Sequence of chain 1.C:
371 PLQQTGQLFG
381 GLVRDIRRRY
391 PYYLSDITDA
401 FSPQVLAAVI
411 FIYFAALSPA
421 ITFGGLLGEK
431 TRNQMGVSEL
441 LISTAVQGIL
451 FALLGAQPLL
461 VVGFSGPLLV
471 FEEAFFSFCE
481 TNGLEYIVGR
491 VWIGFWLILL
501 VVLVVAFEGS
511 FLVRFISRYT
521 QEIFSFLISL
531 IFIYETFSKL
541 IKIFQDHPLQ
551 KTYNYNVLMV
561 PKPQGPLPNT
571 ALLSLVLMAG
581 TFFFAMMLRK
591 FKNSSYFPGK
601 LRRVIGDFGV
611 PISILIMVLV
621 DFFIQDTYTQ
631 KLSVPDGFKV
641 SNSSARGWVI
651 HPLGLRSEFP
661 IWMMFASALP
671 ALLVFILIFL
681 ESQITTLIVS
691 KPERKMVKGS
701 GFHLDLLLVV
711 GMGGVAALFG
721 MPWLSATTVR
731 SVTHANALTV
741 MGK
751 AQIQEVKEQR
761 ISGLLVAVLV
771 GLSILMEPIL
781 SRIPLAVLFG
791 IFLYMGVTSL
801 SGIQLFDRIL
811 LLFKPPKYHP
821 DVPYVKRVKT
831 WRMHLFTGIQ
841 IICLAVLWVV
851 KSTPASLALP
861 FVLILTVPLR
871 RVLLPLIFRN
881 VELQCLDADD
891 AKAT

Binding-site contacts:
Ligand atom C27 contacts residue PHE813 of chain 1.C at 3.5 Å (hydrophobic).
Ligand atom C14 contacts residue PRO816 of chain 1.C at 4.5 Å (hydrophobic).
Ligand atom C13 contacts residue HIS834 of chain 1.C at 4.3 Å.
Ligand atom C8 contacts residue THR830 of chain 1.C at 4.3 Å.
Ligand atom C18 contacts residue THR830 of chain 1.C at 3.8 Å.
Ligand atom C24 contacts residue LEU812 of chain 1.C at 3.2 Å (hydrophobic).
Ligand atom C11 contacts residue TRP831 of chain 1.C at 3.4 Å (hydrophobic).
Ligand atom C22 contacts residue LEU812 of chain 1.C at 3.6 Å (hydrophobic).
Ligand atom C15 contacts residue PRO816 of chain 1.C at 3.4 Å (hydrophobic).
Ligand atom C23 contacts residue LEU812 of chain 1.C at 3.6 Å (hydrophobic).
Ligand atom C23 contacts residue PIO1 of chain 1.N at 3.5 Å.
Ligand atom C7 contacts residue PRO816 of chain 1.C at 3.9 Å (hydrophobic).
Ligand atom C18 contacts residue HIS834 of chain 1.C at 3.0 Å.
Ligand atom C26 contacts residue LEU812 of chain 1.C at 4.1 Å (hydrophobic).
Ligand atom C22 contacts residue HIS834 of chain 1.C at 4.2 Å.
Ligand atom C19 contacts residue THR830 of chain 1.C at 4.2 Å.
Ligand atom C16 contacts residue PIO1 of chain 1.N at 3.7 Å.
Ligand atom C17 contacts residue PIO1 of chain 1.N at 4.5 Å.
Ligand atom C27 contacts residue LEU812 of chain 1.C at 3.6 Å (hydrophobic).
Ligand atom C27 contacts residue PIO1 of chain 1.N at 3.8 Å.
Ligand atom C21 contacts residue PIO1 of chain 1.N at 4.1 Å.
Ligand atom C15 contacts residue THR830 of chain 1.C at 4.3 Å.
Ligand atom C12 contacts residue TRP831 of chain 1.C at 4.3 Å (hydrophobic).
Ligand atom C25 contacts residue LEU812 of chain 1.C at 4.0 Å (hydrophobic).
Ligand atom C20 contacts residue HIS834 of chain 1.C at 3.9 Å.
Ligand atom C17 contacts residue HIS834 of chain 1.C at 4.4 Å.
Ligand atom C9 contacts residue TRP831 of chain 1.C at 4.3 Å (hydrophobic).
Ligand atom C25 contacts residue PIO1 of chain 1.N at 4.5 Å.
Ligand atom C10 contacts residue TRP831 of chain 1.C at 4.3 Å (hydrophobic).
Ligand atom C1 contacts residue TRP831 of chain 1.C at 4.3 Å (hydrophobic).
Ligand atom C15 contacts residue PIO1 of chain 1.N at 4.1 Å.
Ligand atom C16 contacts residue HIS834 of chain 1.C at 4.3 Å.
Ligand atom C2 contacts residue TRP831 of chain 1.C at 4.5 Å (hydrophobic).
Ligand atom C19 contacts residue TRP831 of chain 1.C at 3.3 Å (hydrophobic).
Ligand atom C22 contacts residue PIO1 of chain 1.N at 4.1 Å.
Ligand atom C18 contacts residue TRP831 of chain 1.C at 3.9 Å (hydrophobic).

The protein below binds the small molecule below.
Small molecule (SMILES): CC(C)CCC[C@@H](C)[C@H]1CC[C@H]2[C@@H]3CC=C4C[C@@H](O)CC[C@]4(C)[C@H]3CC[C@]12C